This protein binds this small molecule.
Small molecule (SMILES): CC(=O)N[C@@H]1[C@@H](O)[C@H](O)[C@@H](CO)O[C@H]1O

Binding-site contacts:
Ligand atom O3 contacts residue GLU377 of chain 1.B at 4.1 Å.
Ligand atom C2 contacts residue ASN349 of chain 1.B at 2.4 Å.
Ligand atom O5 contacts residue VAL359 of chain 1.B at 3.4 Å.
Ligand atom C7 contacts residue ASN349 of chain 1.B at 3.1 Å.
Ligand atom C1 contacts residue ASN349 of chain 1.B at 1.4 Å.
Ligand atom C1 contacts residue VAL359 of chain 1.B at 3.9 Å (hydrophobic).
Ligand atom C7 contacts residue ILE362 of chain 1.B at 4.1 Å (hydrophobic).
Ligand atom C3 contacts residue ASN349 of chain 1.B at 3.7 Å.
Ligand atom O7 contacts residue GLY360 of chain 1.B at 3.5 Å.
Ligand atom C8 contacts residue ASN349 of chain 1.B at 4.4 Å.
Ligand atom O7 contacts residue ASN349 of chain 1.B at 2.8 Å (h-bond).
Ligand atom C7 contacts residue GLU377 of chain 1.B at 3.8 Å.
Ligand atom O7 contacts residue VAL359 of chain 1.B at 3.9 Å.
Ligand atom O7 contacts residue TYR361 of chain 1.B at 4.3 Å.
Ligand atom C8 contacts residue ILE362 of chain 1.B at 4.1 Å (hydrophobic).
Ligand atom N2 contacts residue GLU377 of chain 1.B at 3.0 Å (salt-bridge).
Ligand atom C7 contacts residue TYR361 of chain 1.B at 4.5 Å (hydrophobic).
Ligand atom O6 contacts residue ARG421 of chain 1.B at 4.0 Å.
Ligand atom C8 contacts residue TYR361 of chain 1.B at 3.5 Å (hydrophobic).
Ligand atom C2 contacts residue GLU377 of chain 1.B at 3.7 Å.
Ligand atom O5 contacts residue ASN349 of chain 1.B at 2.3 Å (h-bond).
Ligand atom C3 contacts residue GLU377 of chain 1.B at 3.6 Å.
Ligand atom O5 contacts residue VAL350 of chain 1.B at 4.5 Å.
Ligand atom C4 contacts residue ASN349 of chain 1.B at 4.2 Å.
Ligand atom N2 contacts residue ASN349 of chain 1.B at 2.9 Å (h-bond).
Ligand atom C8 contacts residue GLU377 of chain 1.B at 3.6 Å.
Ligand atom C1 contacts residue ILE362 of chain 1.B at 4.5 Å (hydrophobic).
Ligand atom N2 contacts residue ILE362 of chain 1.B at 4.2 Å.
Ligand atom C5 contacts residue ASN349 of chain 1.B at 3.6 Å.
Ligand atom O6 contacts residue VAL350 of chain 1.B at 4.1 Å.
Ligand atom C1 contacts residue GLU377 of chain 1.B at 3.5 Å.

Sequence of chain 1.B:
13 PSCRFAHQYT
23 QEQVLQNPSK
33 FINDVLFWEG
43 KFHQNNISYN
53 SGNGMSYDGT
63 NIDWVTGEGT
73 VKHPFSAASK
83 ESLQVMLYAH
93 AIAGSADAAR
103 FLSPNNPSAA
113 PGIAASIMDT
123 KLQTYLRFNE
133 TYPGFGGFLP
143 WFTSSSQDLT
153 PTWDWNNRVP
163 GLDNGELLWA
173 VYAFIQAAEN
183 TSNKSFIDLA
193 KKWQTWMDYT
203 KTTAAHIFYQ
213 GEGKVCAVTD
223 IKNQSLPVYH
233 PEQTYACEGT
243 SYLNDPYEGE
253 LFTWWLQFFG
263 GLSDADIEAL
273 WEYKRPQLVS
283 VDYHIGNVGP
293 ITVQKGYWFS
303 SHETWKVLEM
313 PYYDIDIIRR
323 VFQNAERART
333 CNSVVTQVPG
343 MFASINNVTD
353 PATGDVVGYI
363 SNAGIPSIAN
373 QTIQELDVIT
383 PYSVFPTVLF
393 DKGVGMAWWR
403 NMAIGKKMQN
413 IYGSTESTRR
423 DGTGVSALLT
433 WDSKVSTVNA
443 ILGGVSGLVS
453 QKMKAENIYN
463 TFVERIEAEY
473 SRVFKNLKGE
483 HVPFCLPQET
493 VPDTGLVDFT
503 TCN